Binding-site contacts:
Ligand atom C47 contacts residue ALA97 of chain 1.Z at 3.3 Å (hydrophobic).
Ligand atom C46 contacts residue ARG385 of chain 1.Z at 3.6 Å.
Ligand atom C36 contacts residue ALA387 of chain 1.Z at 3.6 Å (hydrophobic).
Ligand atom C38 contacts residue ILE93 of chain 1.Z at 3.3 Å (hydrophobic).
Ligand atom C15 contacts residue GLU162 of chain 1.Z at 2.9 Å.
Ligand atom O16 contacts residue ARG124 of chain 1.Z at 3.4 Å.
Ligand atom C42 contacts residue ARG124 of chain 1.Z at 3.7 Å.
Ligand atom C27 contacts residue PHE386 of chain 1.Z at 3.5 Å (hydrophobic).
Ligand atom C37 contacts residue ILE93 of chain 1.Z at 3.2 Å (hydrophobic).
Ligand atom C48 contacts residue PHE344 of chain 1.Z at 3.4 Å (hydrophobic).
Ligand atom C25 contacts residue ALA387 of chain 1.Z at 3.4 Å (hydrophobic).
Ligand atom O4 contacts residue LEU121 of chain 1.Z at 2.8 Å.
Ligand atom C45 contacts residue ARG385 of chain 1.Z at 3.5 Å.
Ligand atom O27 contacts residue ALA397 of chain 1.Z at 2.9 Å.
Ligand atom C10 contacts residue GLU326 of chain 1.Z at 2.8 Å.
Ligand atom C10 contacts residue GLU327 of chain 1.Z at 3.4 Å.
Ligand atom O15 contacts residue TYR161 of chain 1.Z at 3.0 Å (h-bond).
Ligand atom C38 contacts residue ARG389 of chain 1.Z at 3.5 Å.
Ligand atom O27 contacts residue PHE386 of chain 1.Z at 2.5 Å (h-bond).
Ligand atom C43 contacts residue GLU327 of chain 1.Z at 3.3 Å.
Ligand atom O29 contacts residue PHE386 of chain 1.Z at 3.1 Å.
Ligand atom C23 contacts residue GLN125 of chain 1.Z at 3.5 Å.
Ligand atom C5 contacts residue LEU121 of chain 1.Z at 3.7 Å (hydrophobic).
Ligand atom C12 contacts residue GLU327 of chain 1.Z at 3.4 Å.
Ligand atom C41 contacts residue TYR161 of chain 1.Z at 3.7 Å (hydrophobic).
Ligand atom C11 contacts residue GLU327 of chain 1.Z at 3.7 Å.
Ligand atom C9 contacts residue GLU326 of chain 1.Z at 3.7 Å.
Ligand atom C24 contacts residue ALA397 of chain 1.Z at 3.5 Å (hydrophobic).
Ligand atom O7 contacts residue TYR161 of chain 1.Z at 3.4 Å (h-bond).
Ligand atom C22 contacts residue GLN125 of chain 1.Z at 3.1 Å.
Ligand atom O29 contacts residue ARG385 of chain 1.Z at 3.6 Å.
Ligand atom O4 contacts residue TYR161 of chain 1.Z at 3.5 Å (h-bond).
Ligand atom C47 contacts residue VAL126 of chain 1.Z at 3.3 Å (hydrophobic).
Ligand atom C16 contacts residue GLU162 of chain 1.Z at 3.1 Å.
Ligand atom C25 contacts residue ALA397 of chain 1.Z at 3.2 Å (hydrophobic).
Ligand atom N26 contacts residue GLN125 of chain 1.Z at 2.9 Å (h-bond).
Ligand atom C7 contacts residue TYR161 of chain 1.Z at 3.5 Å (hydrophobic).
Ligand atom C24 contacts residue GLN125 of chain 1.Z at 3.5 Å.
Ligand atom C8 contacts residue TYR161 of chain 1.Z at 3.7 Å (hydrophobic).
Ligand atom C39 contacts residue THR394 of chain 1.Z at 3.5 Å.

Sequence of chain 1.Z:
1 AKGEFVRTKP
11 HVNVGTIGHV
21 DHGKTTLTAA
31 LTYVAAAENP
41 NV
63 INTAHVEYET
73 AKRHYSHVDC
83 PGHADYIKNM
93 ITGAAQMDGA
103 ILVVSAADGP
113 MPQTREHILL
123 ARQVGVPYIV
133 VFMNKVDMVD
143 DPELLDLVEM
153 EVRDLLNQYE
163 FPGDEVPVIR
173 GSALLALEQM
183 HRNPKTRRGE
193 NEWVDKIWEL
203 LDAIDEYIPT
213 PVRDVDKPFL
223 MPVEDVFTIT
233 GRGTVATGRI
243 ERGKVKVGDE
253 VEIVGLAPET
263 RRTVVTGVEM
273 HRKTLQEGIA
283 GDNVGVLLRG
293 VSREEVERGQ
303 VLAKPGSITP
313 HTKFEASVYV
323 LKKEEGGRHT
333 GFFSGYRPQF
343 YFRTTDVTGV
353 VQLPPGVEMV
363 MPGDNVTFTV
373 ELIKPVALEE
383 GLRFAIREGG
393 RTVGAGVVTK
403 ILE

A small-molecule ligand and the protein it binds are described below.
Small molecule (SMILES): C/C=C\C=C\[C@@H]1O[C@](O)([C@H](CC)C(=O)NC/C=C/C=C(\C)[C@@H](OC)[C@@H](C)[C@@H]2O[C@H](/C=C/C=C/C=C(\C)C(=O)c3c(O)cc[nH]c3=O)[C@H](O)[C@@H]2O)[C@H](O)[C@H](O)C1(C)C